Binding-site contacts:
Ligand atom C2 contacts residue ASN145 of chain 1.A at 2.5 Å.
Ligand atom C3 contacts residue ASN145 of chain 1.A at 3.8 Å.
Ligand atom C8 contacts residue ASN145 of chain 1.A at 4.3 Å.
Ligand atom O5 contacts residue ILE151 of chain 1.A at 3.6 Å.
Ligand atom O7 contacts residue ASN145 of chain 1.A at 2.9 Å (h-bond).
Ligand atom O7 contacts residue PRO150 of chain 1.A at 4.0 Å.
Ligand atom C6 contacts residue THR147 of chain 1.A at 4.5 Å.
Ligand atom O6 contacts residue THR147 of chain 1.A at 3.6 Å.
Ligand atom C8 contacts residue ARG13 of chain 1.A at 3.2 Å.
Ligand atom O4 contacts residue GLN152 of chain 1.A at 4.3 Å.
Ligand atom O6 contacts residue ASN145 of chain 1.A at 4.2 Å.
Ligand atom C6 contacts residue ARG13 of chain 1.A at 4.3 Å.
Ligand atom O5 contacts residue THR147 of chain 1.A at 3.9 Å.
Ligand atom O6 contacts residue TYR146 of chain 1.A at 2.9 Å (h-bond).
Ligand atom C4 contacts residue ASN145 of chain 1.A at 4.3 Å.
Ligand atom C3 contacts residue ILE151 of chain 1.A at 4.3 Å (hydrophobic).
Ligand atom O5 contacts residue SER222 of chain 1.A at 4.2 Å.
Ligand atom O6 contacts residue ARG13 of chain 1.A at 3.3 Å.
Ligand atom O4 contacts residue ILE151 of chain 1.A at 2.7 Å (h-bond).
Ligand atom O7 contacts residue ILE59 of chain 1.A at 4.0 Å.
Ligand atom C7 contacts residue PRO150 of chain 1.A at 3.2 Å (hydrophobic).
Ligand atom C1 contacts residue ASN145 of chain 1.A at 1.4 Å.
Ligand atom O3 contacts residue ILE151 of chain 1.A at 3.8 Å.
Ligand atom O5 contacts residue ASN145 of chain 1.A at 2.4 Å (h-bond).
Ligand atom O4 contacts residue ILE151 of chain 1.A at 4.0 Å.
Ligand atom C4 contacts residue ILE151 of chain 1.A at 3.7 Å (hydrophobic).
Ligand atom O3 contacts residue PRO150 of chain 1.A at 3.5 Å (h-bond).
Ligand atom O6 contacts residue ILE151 of chain 1.A at 4.2 Å.
Ligand atom O2 contacts residue SER222 of chain 1.A at 3.3 Å.
Ligand atom C6 contacts residue ILE151 of chain 1.A at 3.8 Å (hydrophobic).
Ligand atom C7 contacts residue ASN145 of chain 1.A at 3.1 Å.
Ligand atom C8 contacts residue PRO150 of chain 1.A at 3.2 Å (hydrophobic).
Ligand atom C5 contacts residue ILE151 of chain 1.A at 3.7 Å (hydrophobic).
Ligand atom N2 contacts residue ASN145 of chain 1.A at 3.0 Å (h-bond).
Ligand atom N2 contacts residue PRO150 of chain 1.A at 3.1 Å (h-bond).
Ligand atom C6 contacts residue TYR146 of chain 1.A at 4.2 Å (hydrophobic).
Ligand atom C6 contacts residue ILE151 of chain 1.A at 4.4 Å (hydrophobic).
Ligand atom C2 contacts residue PRO150 of chain 1.A at 4.0 Å (hydrophobic).
Ligand atom C3 contacts residue PRO150 of chain 1.A at 3.7 Å (hydrophobic).
Ligand atom C5 contacts residue ASN145 of chain 1.A at 3.7 Å.

Sequence of chain 1.A:
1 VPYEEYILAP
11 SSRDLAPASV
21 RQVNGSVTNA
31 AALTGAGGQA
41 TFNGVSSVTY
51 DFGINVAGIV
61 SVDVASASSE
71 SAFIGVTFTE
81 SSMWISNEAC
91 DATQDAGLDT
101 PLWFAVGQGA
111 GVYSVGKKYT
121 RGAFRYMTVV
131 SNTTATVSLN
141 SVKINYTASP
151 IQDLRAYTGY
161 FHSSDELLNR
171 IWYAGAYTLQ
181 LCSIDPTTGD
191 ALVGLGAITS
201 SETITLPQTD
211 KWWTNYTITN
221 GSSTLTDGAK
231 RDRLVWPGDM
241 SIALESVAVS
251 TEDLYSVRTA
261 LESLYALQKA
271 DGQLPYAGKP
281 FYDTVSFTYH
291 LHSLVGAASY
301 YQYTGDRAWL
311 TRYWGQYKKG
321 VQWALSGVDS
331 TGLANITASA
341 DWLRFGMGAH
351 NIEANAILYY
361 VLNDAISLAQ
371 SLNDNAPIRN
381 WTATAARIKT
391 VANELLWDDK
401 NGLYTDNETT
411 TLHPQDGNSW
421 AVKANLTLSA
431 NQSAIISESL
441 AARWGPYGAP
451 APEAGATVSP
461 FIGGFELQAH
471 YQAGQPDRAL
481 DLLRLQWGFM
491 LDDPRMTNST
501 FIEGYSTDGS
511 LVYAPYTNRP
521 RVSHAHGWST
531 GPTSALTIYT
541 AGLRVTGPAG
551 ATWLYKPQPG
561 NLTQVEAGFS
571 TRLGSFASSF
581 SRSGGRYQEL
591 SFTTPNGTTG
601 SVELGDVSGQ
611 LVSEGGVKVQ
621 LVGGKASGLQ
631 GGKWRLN

This protein binds this small molecule.
Small molecule (SMILES): CC(=O)N[C@H]1[C@H](O[C@H]2[C@H](O)[C@@H](NC(C)=O)CO[C@@H]2CO)O[C@H](CO)[C@@H](O[C@@H]2O[C@H](CO[C@H]3O[C@H](CO)[C@@H](O)[C@H](O)[C@@H]3O)[C@@H](O)[C@H](O)[C@@H]2O)[C@@H]1O